Sequence of chain 1.N:
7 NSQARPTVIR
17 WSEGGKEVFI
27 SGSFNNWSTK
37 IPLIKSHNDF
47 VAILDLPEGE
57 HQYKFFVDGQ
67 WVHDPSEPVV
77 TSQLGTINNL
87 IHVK

Binding-site contacts:
Ligand atom O6 contacts residue THR35 of chain 1.N at 3.4 Å (h-bond).
Ligand atom O3 contacts residue THR82 of chain 1.N at 3.5 Å (h-bond).
Ligand atom C3 contacts residue ASN84 of chain 1.N at 3.9 Å.
Ligand atom C5 contacts residue TRP33 of chain 1.N at 4.0 Å (hydrophobic).
Ligand atom C6 contacts residue TRP33 of chain 1.N at 3.5 Å (hydrophobic).
Ligand atom C6 contacts residue TRP67 of chain 1.N at 3.7 Å (hydrophobic).
Ligand atom O2 contacts residue SER78 of chain 1.N at 3.7 Å.
Ligand atom C5 contacts residue TRP67 of chain 1.N at 3.8 Å (hydrophobic).
Ligand atom O3 contacts residue SER78 of chain 1.N at 3.2 Å.
Ligand atom O2 contacts residue LYS60 of chain 1.N at 3.6 Å.
Ligand atom O3 contacts residue ASN84 of chain 1.N at 2.8 Å (h-bond).
Ligand atom O5 contacts residue TRP67 of chain 1.N at 3.3 Å.
Ligand atom O6 contacts residue SER34 of chain 1.N at 3.6 Å.
Ligand atom C3 contacts residue LEU80 of chain 1.N at 3.9 Å (hydrophobic).
Ligand atom C3 contacts residue THR82 of chain 1.N at 3.4 Å.
Ligand atom O2 contacts residue THR82 of chain 1.N at 2.7 Å (h-bond).
Ligand atom O2 contacts residue GLN79 of chain 1.N at 3.4 Å.
Ligand atom C1 contacts residue TRP67 of chain 1.N at 3.9 Å (hydrophobic).
Ligand atom O6 contacts residue SER27 of chain 1.N at 3.9 Å.
Ligand atom C6 contacts residue SER27 of chain 1.N at 3.7 Å.
Ligand atom O2 contacts residue TRP33 of chain 1.N at 3.8 Å.
Ligand atom O3 contacts residue LYS60 of chain 1.N at 2.8 Å (salt-bridge).
Ligand atom C2 contacts residue TRP33 of chain 1.N at 3.8 Å (hydrophobic).
Ligand atom O3 contacts residue GLN79 of chain 1.N at 3.5 Å (h-bond).
Ligand atom O5 contacts residue TRP33 of chain 1.N at 3.2 Å (h-bond).
Ligand atom C2 contacts residue TRP67 of chain 1.N at 3.7 Å (hydrophobic).
Ligand atom C4 contacts residue TRP33 of chain 1.N at 3.8 Å (hydrophobic).
Ligand atom O4 contacts residue LEU80 of chain 1.N at 3.8 Å.
Ligand atom O6 contacts residue TRP33 of chain 1.N at 2.6 Å (h-bond).
Ligand atom O3 contacts residue TRP67 of chain 1.N at 3.8 Å.
Ligand atom O4 contacts residue TRP67 of chain 1.N at 3.4 Å.
Ligand atom O2 contacts residue ASN84 of chain 1.N at 2.7 Å (h-bond).
Ligand atom C2 contacts residue THR82 of chain 1.N at 3.5 Å.
Ligand atom O3 contacts residue TRP33 of chain 1.N at 3.7 Å.
Ligand atom C1 contacts residue TRP33 of chain 1.N at 3.7 Å (hydrophobic).
Ligand atom C2 contacts residue ASN84 of chain 1.N at 3.3 Å.
Ligand atom C4 contacts residue TRP67 of chain 1.N at 3.7 Å (hydrophobic).
Ligand atom O4 contacts residue THR82 of chain 1.N at 4.0 Å.
Ligand atom O4 contacts residue LYS36 of chain 1.N at 3.3 Å.
Ligand atom C3 contacts residue GLN79 of chain 1.N at 4.0 Å.

A small-molecule ligand and the protein it binds are described below.
Small molecule (SMILES): OC[C@H]1O[C@H](OC[C@H]2O[C@@H]3O[C@H]4[C@H](O)[C@@H](O)[C@@H](O[C@H]5[C@H](O)[C@@H](O)[C@@H](O[C@H]6[C@H](O)[C@@H](O)[C@@H](O[C@H]7[C@H](O)[C@@H](O)[C@@H](O[C@H]8[C@H](O)[C@@H](O)[C@@H](O[C@H]9[C@H](O)[C@@H](O)[C@@H](O[C@H]2[C@H](O)[C@H]3O)O[C@@H]9CO)O[C@@H]8CO)O[C@@H]7CO)O[C@@H]6CO)O[C@@H]5CO)O[C@@H]4CO)[C@H](O)[C@@H](O)[C@@H]1O